Sequence of chain 1.A:
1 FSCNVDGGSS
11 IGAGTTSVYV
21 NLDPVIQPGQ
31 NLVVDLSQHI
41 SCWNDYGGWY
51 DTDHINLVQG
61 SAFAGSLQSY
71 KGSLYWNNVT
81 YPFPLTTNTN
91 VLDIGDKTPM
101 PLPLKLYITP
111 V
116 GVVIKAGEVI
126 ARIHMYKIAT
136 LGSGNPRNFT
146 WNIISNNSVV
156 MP

A small-molecule ligand and the protein it binds are described below.
Small molecule (SMILES): CC(=O)N[C@H]1[C@H](Oc2ccccc2-c2cccc(C(=O)O)c2)O[C@H](CO)[C@H](O)[C@@H]1O

Binding-site contacts:
Ligand atom C13 contacts residue TYR46 of chain 1.A at 3.4 Å (hydrophobic).
Ligand atom O3 contacts residue GLY139 of chain 1.A at 3.4 Å (h-bond).
Ligand atom C6 contacts residue ASP51 of chain 1.A at 3.4 Å.
Ligand atom O4 contacts residue PHE1 of chain 1.A at 3.1 Å (h-bond).
Ligand atom O6 contacts residue PHE1 of chain 1.A at 2.8 Å (h-bond).
Ligand atom C12 contacts residue ASP45 of chain 1.A at 3.5 Å.
Ligand atom O6 contacts residue ASP45 of chain 1.A at 3.0 Å (salt-bridge).
Ligand atom C8 contacts residue ASN140 of chain 1.A at 3.5 Å.
Ligand atom C4 contacts residue ASP53 of chain 1.A at 3.2 Å.
Ligand atom C4 contacts residue ALA134 of chain 1.A at 3.7 Å (hydrophobic).
Ligand atom C3 contacts residue ASN140 of chain 1.A at 3.8 Å.
Ligand atom O4 contacts residue LYS132 of chain 1.A at 3.0 Å (salt-bridge).
Ligand atom C18 contacts residue SER2 of chain 1.A at 3.6 Å.
Ligand atom C3 contacts residue ASP51 of chain 1.A at 3.3 Å.
Ligand atom C16 contacts residue ASP45 of chain 1.A at 3.7 Å.
Ligand atom O3 contacts residue ASP51 of chain 1.A at 3.7 Å.
Ligand atom C18 contacts residue PHE1 of chain 1.A at 3.5 Å (hydrophobic).
Ligand atom O4 contacts residue ASP53 of chain 1.A at 2.4 Å (salt-bridge).
Ligand atom O6 contacts residue ASP53 of chain 1.A at 2.8 Å (salt-bridge).
Ligand atom O5 contacts residue PHE1 of chain 1.A at 3.0 Å (h-bond).
Ligand atom O3 contacts residue LYS132 of chain 1.A at 3.0 Å (salt-bridge).
Ligand atom C8 contacts residue ARG142 of chain 1.A at 3.5 Å.
Ligand atom C18 contacts residue ASP45 of chain 1.A at 3.3 Å.
Ligand atom C13 contacts residue ASP45 of chain 1.A at 3.7 Å.
Ligand atom O23 contacts residue ARG142 of chain 1.A at 2.8 Å (salt-bridge).
Ligand atom C19 contacts residue PHE1 of chain 1.A at 3.3 Å (hydrophobic).
Ligand atom O3 contacts residue ALA134 of chain 1.A at 3.3 Å.
Ligand atom C7 contacts residue ASN140 of chain 1.A at 3.5 Å.
Ligand atom O3 contacts residue ASN140 of chain 1.A at 3.1 Å (h-bond).
Ligand atom C5 contacts residue ASP51 of chain 1.A at 3.7 Å.
Ligand atom N2 contacts residue ASN140 of chain 1.A at 3.2 Å (h-bond).
Ligand atom C4 contacts residue ASP51 of chain 1.A at 3.3 Å.
Ligand atom O1 contacts residue PHE1 of chain 1.A at 3.4 Å (h-bond).
Ligand atom C6 contacts residue ASP53 of chain 1.A at 3.4 Å.
Ligand atom C19 contacts residue GLY12 of chain 1.A at 3.7 Å.
Ligand atom C6 contacts residue ASN44 of chain 1.A at 3.3 Å.
Ligand atom C12 contacts residue TYR46 of chain 1.A at 3.4 Å (hydrophobic).
Ligand atom O6 contacts residue ASN44 of chain 1.A at 3.4 Å.
Ligand atom C3 contacts residue LYS132 of chain 1.A at 3.8 Å.
Ligand atom C1 contacts residue PHE1 of chain 1.A at 3.6 Å (hydrophobic).